The small molecule below binds the protein below.
Small molecule (SMILES): CC(=O)N[C@@H]1[C@@H](O)[C@H](O)[C@@H](CO)O[C@H]1O

Binding-site contacts:
Ligand atom O7 contacts residue ASN36 of chain 1.B at 2.8 Å (h-bond).
Ligand atom O7 contacts residue THR38 of chain 1.B at 4.5 Å.
Ligand atom C2 contacts residue GLU35 of chain 1.B at 3.9 Å.
Ligand atom C3 contacts residue GLU35 of chain 1.B at 4.4 Å.
Ligand atom C8 contacts residue ASN36 of chain 1.B at 4.2 Å.
Ligand atom O6 contacts residue PRO8 of chain 1.B at 4.2 Å.
Ligand atom C2 contacts residue ASN36 of chain 1.B at 3.0 Å.
Ligand atom O5 contacts residue TYR23 of chain 1.B at 3.6 Å (h-bond).
Ligand atom C1 contacts residue TYR23 of chain 1.B at 3.1 Å (hydrophobic).
Ligand atom C1 contacts residue GLU35 of chain 1.B at 4.1 Å.
Ligand atom C7 contacts residue ASN36 of chain 1.B at 3.1 Å.
Ligand atom C1 contacts residue ASN36 of chain 1.B at 2.6 Å.
Ligand atom N2 contacts residue GLU35 of chain 1.B at 2.9 Å (salt-bridge).
Ligand atom C5 contacts residue TYR23 of chain 1.B at 4.2 Å (hydrophobic).
Ligand atom C3 contacts residue ASN36 of chain 1.B at 4.5 Å.
Ligand atom N2 contacts residue ASN36 of chain 1.B at 3.1 Å (h-bond).
Ligand atom C2 contacts residue TYR23 of chain 1.B at 4.5 Å (hydrophobic).
Ligand atom O6 contacts residue SER6 of chain 1.B at 3.8 Å.
Ligand atom C7 contacts residue GLU35 of chain 1.B at 3.6 Å.
Ligand atom C8 contacts residue GLU35 of chain 1.B at 3.4 Å.
Ligand atom O5 contacts residue ASN36 of chain 1.B at 3.2 Å (h-bond).

Sequence of chain 1.B:
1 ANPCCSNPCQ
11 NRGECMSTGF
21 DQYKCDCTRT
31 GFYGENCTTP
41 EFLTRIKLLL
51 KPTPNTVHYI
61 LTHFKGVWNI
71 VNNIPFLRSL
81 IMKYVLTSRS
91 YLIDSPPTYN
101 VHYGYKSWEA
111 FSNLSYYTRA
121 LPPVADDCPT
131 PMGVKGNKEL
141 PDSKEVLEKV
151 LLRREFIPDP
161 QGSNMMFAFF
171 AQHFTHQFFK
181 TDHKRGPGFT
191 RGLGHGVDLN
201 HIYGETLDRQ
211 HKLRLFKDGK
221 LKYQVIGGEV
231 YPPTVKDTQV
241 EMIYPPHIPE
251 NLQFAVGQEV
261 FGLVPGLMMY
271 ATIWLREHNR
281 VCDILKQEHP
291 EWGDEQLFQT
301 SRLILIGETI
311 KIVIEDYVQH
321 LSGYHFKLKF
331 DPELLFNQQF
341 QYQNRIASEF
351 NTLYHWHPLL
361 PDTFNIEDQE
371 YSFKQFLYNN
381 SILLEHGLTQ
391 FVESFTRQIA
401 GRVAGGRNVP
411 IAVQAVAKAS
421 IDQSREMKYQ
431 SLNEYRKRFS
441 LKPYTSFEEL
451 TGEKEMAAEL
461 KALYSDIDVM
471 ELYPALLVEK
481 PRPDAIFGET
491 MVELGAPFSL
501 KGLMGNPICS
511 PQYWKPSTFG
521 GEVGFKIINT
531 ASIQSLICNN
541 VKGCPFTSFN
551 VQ